Sequence of chain 3.B:
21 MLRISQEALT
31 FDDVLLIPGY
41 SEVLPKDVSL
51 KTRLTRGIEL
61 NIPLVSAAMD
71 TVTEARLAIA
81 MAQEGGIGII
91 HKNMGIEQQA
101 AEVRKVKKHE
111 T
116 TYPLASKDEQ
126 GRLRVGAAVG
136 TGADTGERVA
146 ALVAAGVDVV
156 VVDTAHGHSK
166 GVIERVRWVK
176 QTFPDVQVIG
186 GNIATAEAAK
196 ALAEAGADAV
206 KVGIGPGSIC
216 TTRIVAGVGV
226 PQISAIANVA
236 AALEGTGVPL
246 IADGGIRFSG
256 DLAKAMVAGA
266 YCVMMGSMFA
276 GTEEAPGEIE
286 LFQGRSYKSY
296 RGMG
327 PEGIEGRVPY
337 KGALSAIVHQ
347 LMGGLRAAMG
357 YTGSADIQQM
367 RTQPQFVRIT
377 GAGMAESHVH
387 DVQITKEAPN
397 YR

Binding-site contacts:
Ligand atom O3' contacts residue MET269 of chain 3.B at 3.5 Å (h-bond).
Ligand atom O4' contacts residue GLY212 of chain 3.B at 3.7 Å.
Ligand atom O3P contacts residue GLY250 of chain 3.B at 2.9 Å (h-bond).
Ligand atom C5' contacts residue TYR295 of chain 3.B at 3.5 Å (hydrophobic).
Ligand atom C5 contacts residue ILE214 of chain 3.B at 3.6 Å (hydrophobic).
Ligand atom N7 contacts residue MET69 of chain 3.B at 3.7 Å.
Ligand atom C4' contacts residue ASP248 of chain 3.B at 3.5 Å.
Ligand atom O2P contacts residue SER272 of chain 3.B at 2.9 Å (h-bond).
Ligand atom O1P contacts residue GLY271 of chain 3.B at 2.8 Å (h-bond).
Ligand atom O3' contacts residue ALA67 of chain 3.B at 3.4 Å.
Ligand atom O6 contacts residue MET298 of chain 3.B at 3.1 Å (h-bond).
Ligand atom N1 contacts residue GLU328 of chain 3.B at 3.0 Å (salt-bridge).
Ligand atom O6 contacts residue GLY329 of chain 3.B at 3.8 Å.
Ligand atom C8 contacts residue MET69 of chain 3.B at 3.4 Å (hydrophobic).
Ligand atom C2 contacts residue GLU328 of chain 3.B at 3.6 Å.
Ligand atom O1P contacts residue MET270 of chain 3.B at 3.5 Å.
Ligand atom C2 contacts residue CYS215 of chain 3.B at 3.1 Å (hydrophobic).
Ligand atom O1P contacts residue SER272 of chain 3.B at 3.7 Å.
Ligand atom O2' contacts residue ASP248 of chain 3.B at 2.5 Å (salt-bridge).
Ligand atom O2P contacts residue SER213 of chain 3.B at 2.8 Å (h-bond).
Ligand atom C5 contacts residue MET298 of chain 3.B at 3.8 Å (hydrophobic).
Ligand atom C2' contacts residue ASP248 of chain 3.B at 3.7 Å.
Ligand atom N7 contacts residue ILE214 of chain 3.B at 3.3 Å.
Ligand atom O2P contacts residue TYR295 of chain 3.B at 2.6 Å (h-bond).
Ligand atom O3' contacts residue ASP248 of chain 3.B at 2.5 Å (salt-bridge).
Ligand atom O3P contacts residue GLY212 of chain 3.B at 3.4 Å.
Ligand atom N7 contacts residue GLY297 of chain 3.B at 3.4 Å.
Ligand atom C6 contacts residue GLY299 of chain 3.B at 3.7 Å.
Ligand atom N7 contacts residue MET298 of chain 3.B at 3.2 Å (h-bond).
Ligand atom O5' contacts residue GLY212 of chain 3.B at 3.4 Å.
Ligand atom O5' contacts residue GLY249 of chain 3.B at 3.6 Å.
Ligand atom P contacts residue TYR295 of chain 3.B at 3.8 Å.
Ligand atom C8 contacts residue ILE214 of chain 3.B at 3.5 Å (hydrophobic).
Ligand atom N3 contacts residue CYS215 of chain 3.B at 3.4 Å.
Ligand atom O3P contacts residue SER213 of chain 3.B at 2.9 Å (h-bond).
Ligand atom C3' contacts residue ASP248 of chain 3.B at 3.4 Å.
Ligand atom O6 contacts residue GLY299 of chain 3.B at 2.5 Å (h-bond).
Ligand atom P contacts residue SER213 of chain 3.B at 3.7 Å.
Ligand atom O6 contacts residue GLY297 of chain 3.B at 3.4 Å.
Ligand atom C6 contacts residue GLU328 of chain 3.B at 3.7 Å.

A small-molecule ligand and the protein it binds are described below.
Small molecule (SMILES): O=c1[nH]cnc2c1ncn2[C@@H]1O[C@H](COP(=O)(O)O)[C@@H](O)[C@H]1O